Binding-site contacts:
Ligand atom O22 contacts residue SER218 of chain 1.B at 3.5 Å.
Ligand atom C2 contacts residue ARG216 of chain 1.B at 3.5 Å.
Ligand atom C14 contacts residue ILE325 of chain 1.B at 3.8 Å (hydrophobic).
Ligand atom C23 contacts residue SER220 of chain 1.B at 3.6 Å.
Ligand atom S1 contacts residue ARG216 of chain 1.B at 3.4 Å (salt-bridge).
Ligand atom C15 contacts residue PHE328 of chain 1.B at 3.5 Å (hydrophobic).
Ligand atom C5 contacts residue ARG216 of chain 1.B at 3.9 Å.
Ligand atom C17 contacts residue ASN322 of chain 1.B at 3.8 Å.
Ligand atom C15 contacts residue ALA87 of chain 1.B at 3.7 Å (hydrophobic).
Ligand atom C17 contacts residue ILE325 of chain 1.B at 3.9 Å (hydrophobic).
Ligand atom C27 contacts residue PHE324 of chain 1.B at 3.6 Å (hydrophobic).
Ligand atom C4 contacts residue TYR276 of chain 1.B at 3.7 Å (hydrophobic).
Ligand atom N18 contacts residue LEU217 of chain 1.B at 3.4 Å (h-bond).
Ligand atom C13 contacts residue ARG216 of chain 1.B at 3.8 Å.
Ligand atom C6 contacts residue TYR276 of chain 1.B at 3.9 Å (hydrophobic).
Ligand atom N3 contacts residue ARG216 of chain 1.B at 3.8 Å.
Ligand atom C14 contacts residue ALA87 of chain 1.B at 3.6 Å (hydrophobic).
Ligand atom C16 contacts residue ARG216 of chain 1.B at 3.8 Å.
Ligand atom C5 contacts residue TYR276 of chain 1.B at 3.4 Å (hydrophobic).
Ligand atom C14 contacts residue ASN322 of chain 1.B at 3.5 Å.
Ligand atom C19 contacts residue ASN322 of chain 1.B at 3.9 Å.
Ligand atom C17 contacts residue LEU217 of chain 1.B at 3.2 Å (hydrophobic).
Ligand atom O8 contacts residue LYS202 of chain 1.B at 3.0 Å (salt-bridge).
Ligand atom C12 contacts residue ARG216 of chain 1.B at 3.5 Å.
Ligand atom O9 contacts residue ARG216 of chain 1.B at 3.6 Å.
Ligand atom O9 contacts residue SER145 of chain 1.B at 3.8 Å.
Ligand atom C21 contacts residue PHE219 of chain 1.B at 3.6 Å (hydrophobic).
Ligand atom O9 contacts residue LYS202 of chain 1.B at 3.4 Å.
Ligand atom O22 contacts residue PHE219 of chain 1.B at 2.9 Å (h-bond).
Ligand atom C16 contacts residue PHE328 of chain 1.B at 3.7 Å (hydrophobic).
Ligand atom BR26 contacts residue LYS279 of chain 1.B at 3.6 Å.
Ligand atom O28 contacts residue PHE324 of chain 1.B at 3.6 Å.
Ligand atom C23 contacts residue PHE219 of chain 1.B at 3.8 Å (hydrophobic).
Ligand atom C13 contacts residue ASN322 of chain 1.B at 3.5 Å.
Ligand atom O28 contacts residue ASN322 of chain 1.B at 2.8 Å (h-bond).
Ligand atom C24 contacts residue TYR276 of chain 1.B at 3.8 Å (hydrophobic).
Ligand atom N18 contacts residue PHE219 of chain 1.B at 3.6 Å.
Ligand atom C24 contacts residue GLU223 of chain 1.B at 3.3 Å.
Ligand atom C11 contacts residue ARG216 of chain 1.B at 3.7 Å.
Ligand atom C7 contacts residue LYS202 of chain 1.B at 3.8 Å.

Sequence of chain 1.B:
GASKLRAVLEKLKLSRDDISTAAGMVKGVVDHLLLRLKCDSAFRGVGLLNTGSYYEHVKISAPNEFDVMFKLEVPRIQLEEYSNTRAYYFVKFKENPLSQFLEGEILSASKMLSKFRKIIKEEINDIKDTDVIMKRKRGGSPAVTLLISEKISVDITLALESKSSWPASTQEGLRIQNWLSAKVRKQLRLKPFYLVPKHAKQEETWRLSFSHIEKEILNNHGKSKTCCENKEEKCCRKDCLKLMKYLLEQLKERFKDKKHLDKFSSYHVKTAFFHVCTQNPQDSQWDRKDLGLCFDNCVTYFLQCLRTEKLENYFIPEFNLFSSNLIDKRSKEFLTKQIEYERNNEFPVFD

This small molecule binds to this protein.
Small molecule (SMILES): O=C(O)Cc1csc(Nc2cccc(CNC(=O)c3cc(Br)ccc3O)c2)n1